Sequence of chain 1.C:
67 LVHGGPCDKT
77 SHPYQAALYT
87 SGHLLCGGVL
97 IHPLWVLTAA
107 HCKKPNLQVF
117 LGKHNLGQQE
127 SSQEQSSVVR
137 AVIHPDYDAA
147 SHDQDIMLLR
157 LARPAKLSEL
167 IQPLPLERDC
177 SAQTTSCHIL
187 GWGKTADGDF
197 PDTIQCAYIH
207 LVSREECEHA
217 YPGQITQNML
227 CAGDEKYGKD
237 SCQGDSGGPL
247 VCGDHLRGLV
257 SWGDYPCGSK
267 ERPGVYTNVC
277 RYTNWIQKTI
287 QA

The protein below binds the small molecule below.
Small molecule (SMILES): [H]/N=C(\N)c1ccc([C@H]2Cc3ccccc3B(O)O2)cc1OCc1cccnc1

Binding-site contacts:
Ligand atom C42 contacts residue LH51 of chain 1.J at 0.3 Å.
Ligand atom C08 contacts residue LH51 of chain 1.J at 0.3 Å.
Ligand atom C12 contacts residue LH51 of chain 1.J at 0.4 Å.
Ligand atom C30 contacts residue LH51 of chain 1.J at 0.6 Å.
Ligand atom C10 contacts residue LH51 of chain 1.J at 0.2 Å.
Ligand atom O46 contacts residue GLY240 of chain 1.C at 2.8 Å (h-bond).
Ligand atom C30 contacts residue SER242 of chain 1.C at 2.9 Å.
Ligand atom O16 contacts residue LH51 of chain 1.J at 0.5 Å (h-bond).
Ligand atom C38 contacts residue LH51 of chain 1.J at 0.5 Å.
Ligand atom N27 contacts residue LH51 of chain 1.J at 0.3 Å (h-bond).
Ligand atom N01 contacts residue SER237 of chain 1.C at 3.0 Å (h-bond).
Ligand atom C20 contacts residue LH51 of chain 1.J at 0.2 Å.
Ligand atom O46 contacts residue SER242 of chain 1.C at 2.3 Å (h-bond).
Ligand atom C04 contacts residue SER237 of chain 1.C at 3.1 Å.
Ligand atom C23 contacts residue LH51 of chain 1.J at 0.4 Å.
Ligand atom C40 contacts residue LH51 of chain 1.J at 0.2 Å.
Ligand atom C28 contacts residue LH51 of chain 1.J at 0.3 Å.
Ligand atom C44 contacts residue LH51 of chain 1.J at 0.2 Å.
Ligand atom C25 contacts residue LH51 of chain 1.J at 0.4 Å.
Ligand atom N05 contacts residue ASP260 of chain 1.C at 3.1 Å (salt-bridge).
Ligand atom C15 contacts residue LH51 of chain 1.J at 0.3 Å.
Ligand atom C35 contacts residue LH51 of chain 1.J at 0.7 Å.
Ligand atom C07 contacts residue LH51 of chain 1.J at 0.2 Å.
Ligand atom O48 contacts residue LH51 of chain 1.J at 0.3 Å (h-bond).
Ligand atom N05 contacts residue ASP236 of chain 1.C at 3.0 Å (salt-bridge).
Ligand atom C36 contacts residue LH51 of chain 1.J at 0.9 Å.
Ligand atom C13 contacts residue LH51 of chain 1.J at 0.5 Å.
Ligand atom C21 contacts residue LH51 of chain 1.J at 0.3 Å.
Ligand atom O46 contacts residue LH51 of chain 1.J at 0.3 Å (h-bond).
Ligand atom B45 contacts residue LH51 of chain 1.J at 0.2 Å.
Ligand atom B45 contacts residue SER242 of chain 1.C at 1.6 Å.
Ligand atom O48 contacts residue SER242 of chain 1.C at 2.1 Å (h-bond).
Ligand atom O16 contacts residue ASP260 of chain 1.C at 3.2 Å (salt-bridge).
Ligand atom C17 contacts residue LH51 of chain 1.J at 0.2 Å.
Ligand atom C44 contacts residue SER242 of chain 1.C at 2.6 Å.
Ligand atom C32 contacts residue LH51 of chain 1.J at 1.2 Å.
Ligand atom N05 contacts residue LH51 of chain 1.J at 0.4 Å (h-bond).
Ligand atom N01 contacts residue ASP236 of chain 1.C at 2.9 Å (salt-bridge).
Ligand atom N01 contacts residue LH51 of chain 1.J at 0.7 Å (h-bond).
Ligand atom C04 contacts residue LH51 of chain 1.J at 0.4 Å.